Sequence of chain 1.C:
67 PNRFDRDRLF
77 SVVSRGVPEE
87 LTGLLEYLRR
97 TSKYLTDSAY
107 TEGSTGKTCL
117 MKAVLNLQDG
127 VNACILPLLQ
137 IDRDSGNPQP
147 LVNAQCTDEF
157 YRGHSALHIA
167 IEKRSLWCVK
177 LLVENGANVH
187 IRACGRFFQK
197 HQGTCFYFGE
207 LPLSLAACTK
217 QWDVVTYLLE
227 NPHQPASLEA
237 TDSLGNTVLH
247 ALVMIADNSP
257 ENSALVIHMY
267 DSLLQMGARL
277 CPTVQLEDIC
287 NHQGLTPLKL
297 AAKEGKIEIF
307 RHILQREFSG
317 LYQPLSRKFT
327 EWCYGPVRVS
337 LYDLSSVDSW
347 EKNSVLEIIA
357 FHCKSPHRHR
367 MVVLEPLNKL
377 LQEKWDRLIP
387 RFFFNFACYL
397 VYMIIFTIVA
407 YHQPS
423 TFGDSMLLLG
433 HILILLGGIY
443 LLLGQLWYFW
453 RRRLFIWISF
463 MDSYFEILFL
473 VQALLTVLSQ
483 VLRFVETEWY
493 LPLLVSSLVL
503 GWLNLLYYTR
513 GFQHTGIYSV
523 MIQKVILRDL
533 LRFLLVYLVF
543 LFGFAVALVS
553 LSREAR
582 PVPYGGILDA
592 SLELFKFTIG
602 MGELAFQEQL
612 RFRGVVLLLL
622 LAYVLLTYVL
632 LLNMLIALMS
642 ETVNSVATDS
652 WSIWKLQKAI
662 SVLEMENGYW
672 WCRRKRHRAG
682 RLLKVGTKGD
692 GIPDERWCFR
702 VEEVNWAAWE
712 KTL

A protein and the small-molecule ligand that binds it are described below.
Small molecule (SMILES): NCCOB(c1ccccc1)c1ccccc1

Binding-site contacts:
Ligand atom C16 contacts residue ILE524 of chain 1.D at 4.4 Å (hydrophobic).
Ligand atom C13 contacts residue LEU627 of chain 1.C at 4.2 Å (hydrophobic).
Ligand atom C05 contacts residue TYR466 of chain 1.D at 3.4 Å (hydrophobic).
Ligand atom N17 contacts residue LEU508 of chain 1.D at 3.2 Å.
Ligand atom C04 contacts residue PHE467 of chain 1.D at 3.7 Å (hydrophobic).
Ligand atom C02 contacts residue LEU470 of chain 1.D at 4.4 Å (hydrophobic).
Ligand atom N17 contacts residue ILE524 of chain 1.D at 4.1 Å.
Ligand atom C06 contacts residue ILE528 of chain 1.D at 3.6 Å (hydrophobic).
Ligand atom C08 contacts residue LEU627 of chain 1.C at 4.3 Å (hydrophobic).
Ligand atom C03 contacts residue PHE467 of chain 1.D at 4.0 Å (hydrophobic).
Ligand atom C07 contacts residue ILE528 of chain 1.D at 3.5 Å (hydrophobic).
Ligand atom C06 contacts residue GLN525 of chain 1.D at 4.0 Å.
Ligand atom C03 contacts residue LEU470 of chain 1.D at 4.1 Å (hydrophobic).
Ligand atom C09 contacts residue LEU627 of chain 1.C at 4.1 Å (hydrophobic).
Ligand atom C16 contacts residue PHE542 of chain 1.C at 3.9 Å (hydrophobic).
Ligand atom C15 contacts residue LEU505 of chain 1.D at 4.1 Å (hydrophobic).
Ligand atom N17 contacts residue SER521 of chain 1.D at 4.5 Å.
Ligand atom C04 contacts residue TYR466 of chain 1.D at 3.2 Å (hydrophobic).
Ligand atom C15 contacts residue PHE542 of chain 1.C at 4.0 Å (hydrophobic).
Ligand atom C09 contacts residue LEU505 of chain 1.D at 3.6 Å (hydrophobic).
Ligand atom C05 contacts residue GLN525 of chain 1.D at 3.9 Å.
Ligand atom C15 contacts residue LEU508 of chain 1.D at 3.7 Å (hydrophobic).
Ligand atom C13 contacts residue ILE528 of chain 1.D at 4.5 Å (hydrophobic).
Ligand atom O14 contacts residue LEU505 of chain 1.D at 4.3 Å.
Ligand atom C10 contacts residue LEU505 of chain 1.D at 4.1 Å (hydrophobic).
Ligand atom C03 contacts residue TYR466 of chain 1.D at 3.7 Å (hydrophobic).
Ligand atom C16 contacts residue LEU508 of chain 1.D at 3.7 Å (hydrophobic).
Ligand atom C06 contacts residue TYR466 of chain 1.D at 4.0 Å (hydrophobic).

Sequence of chain 1.D:
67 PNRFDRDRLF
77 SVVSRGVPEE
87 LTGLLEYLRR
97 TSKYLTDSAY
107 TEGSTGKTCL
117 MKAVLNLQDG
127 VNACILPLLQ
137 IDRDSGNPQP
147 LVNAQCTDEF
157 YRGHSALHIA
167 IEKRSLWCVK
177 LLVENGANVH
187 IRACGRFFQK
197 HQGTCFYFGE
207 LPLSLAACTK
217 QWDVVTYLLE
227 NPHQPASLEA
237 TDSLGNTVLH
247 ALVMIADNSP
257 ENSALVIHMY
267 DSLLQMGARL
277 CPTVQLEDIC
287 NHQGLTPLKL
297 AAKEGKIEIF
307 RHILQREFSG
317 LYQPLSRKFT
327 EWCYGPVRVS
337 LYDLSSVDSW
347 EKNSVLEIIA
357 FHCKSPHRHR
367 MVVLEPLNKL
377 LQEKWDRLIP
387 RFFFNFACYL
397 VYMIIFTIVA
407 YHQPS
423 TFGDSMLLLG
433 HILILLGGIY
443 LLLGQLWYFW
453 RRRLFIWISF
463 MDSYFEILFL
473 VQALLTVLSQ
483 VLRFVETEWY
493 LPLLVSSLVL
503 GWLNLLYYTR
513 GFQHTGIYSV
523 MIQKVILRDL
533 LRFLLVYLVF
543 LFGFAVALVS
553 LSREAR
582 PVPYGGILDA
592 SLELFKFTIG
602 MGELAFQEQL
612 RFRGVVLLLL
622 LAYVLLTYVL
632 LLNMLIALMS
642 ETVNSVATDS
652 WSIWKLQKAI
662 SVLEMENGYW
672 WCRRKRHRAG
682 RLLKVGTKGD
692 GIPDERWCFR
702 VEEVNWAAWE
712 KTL